A protein and the small-molecule ligand that binds it are described below.
Small molecule (SMILES): CC(=O)N[C@H](C(=O)N[C@@H](Cc1ccc(OP(=O)(O)O)cc1)C(=O)N[C@@H](CCC(=O)O)C(=O)N[C@H](C(=O)N[C@@H](CC(C)C)C(N)=O)[C@@H](C)O)[C@@H](C)O

Sequence of chain 1.A:
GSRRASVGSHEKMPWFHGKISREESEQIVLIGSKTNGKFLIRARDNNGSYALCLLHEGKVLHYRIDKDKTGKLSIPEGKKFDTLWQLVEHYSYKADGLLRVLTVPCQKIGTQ

Binding-site contacts:
Ligand atom CA contacts residue GLY97 of chain 1.A at 3.3 Å.
Ligand atom N contacts residue HIS62 of chain 1.A at 2.5 Å (h-bond).
Ligand atom CD1 contacts residue TYR63 of chain 1.A at 3.1 Å (hydrophobic).
Ligand atom CG contacts residue LEU61 of chain 1.A at 3.2 Å (hydrophobic).
Ligand atom C contacts residue GLY97 of chain 1.A at 3.0 Å.
Ligand atom O2P contacts residue ARG22 of chain 1.A at 3.3 Å.
Ligand atom CG contacts residue ARG64 of chain 1.A at 3.5 Å.
Ligand atom O3P contacts residue ARG22 of chain 1.A at 2.5 Å.
Ligand atom O contacts residue HIS62 of chain 1.A at 3.3 Å.
Ligand atom CD2 contacts residue LEU98 of chain 1.A at 2.8 Å (hydrophobic).
Ligand atom N contacts residue GLU77 of chain 1.A at 3.4 Å.
Ligand atom CG contacts residue TYR63 of chain 1.A at 3.4 Å (hydrophobic).
Ligand atom CD2 contacts residue ARG64 of chain 1.A at 3.5 Å.
Ligand atom CD2 contacts residue TYR91 of chain 1.A at 3.3 Å (hydrophobic).
Ligand atom CD2 contacts residue GLY78 of chain 1.A at 3.5 Å.
Ligand atom CG contacts residue LEU98 of chain 1.A at 3.2 Å (hydrophobic).
Ligand atom CD1 contacts residue ILE75 of chain 1.A at 3.2 Å (hydrophobic).
Ligand atom CD1 contacts residue TYR63 of chain 1.A at 3.5 Å (hydrophobic).
Ligand atom CD2 contacts residue GLY97 of chain 1.A at 3.2 Å.
Ligand atom CG2 contacts residue ARG22 of chain 1.A at 3.3 Å.
Ligand atom CB contacts residue TYR63 of chain 1.A at 3.2 Å (hydrophobic).
Ligand atom CA contacts residue HIS62 of chain 1.A at 3.0 Å.
Ligand atom O contacts residue GLU77 of chain 1.A at 2.8 Å (salt-bridge).
Ligand atom C contacts residue HIS62 of chain 1.A at 3.1 Å.
Ligand atom CE1 contacts residue ALA51 of chain 1.A at 3.5 Å (hydrophobic).
Ligand atom N contacts residue TYR63 of chain 1.A at 3.0 Å.
Ligand atom CD1 contacts residue ARG64 of chain 1.A at 3.0 Å.
Ligand atom P contacts residue ARG22 of chain 1.A at 3.4 Å.
Ligand atom CB contacts residue ARG64 of chain 1.A at 3.3 Å.
Ligand atom CA contacts residue TYR63 of chain 1.A at 3.4 Å (hydrophobic).
Ligand atom C contacts residue GLU77 of chain 1.A at 3.4 Å.
Ligand atom N contacts residue GLY97 of chain 1.A at 2.5 Å (h-bond).
Ligand atom C contacts residue TYR63 of chain 1.A at 3.2 Å (hydrophobic).
Ligand atom C contacts residue TYR63 of chain 1.A at 3.0 Å (hydrophobic).
Ligand atom N contacts residue TYR63 of chain 1.A at 3.4 Å.
Ligand atom CA contacts residue HIS62 of chain 1.A at 3.5 Å.
Ligand atom O contacts residue TYR63 of chain 1.A at 2.9 Å.
Ligand atom CD1 contacts residue LEU98 of chain 1.A at 3.3 Å (hydrophobic).
Ligand atom O1P contacts residue ALA51 of chain 1.A at 2.9 Å.
Ligand atom CB contacts residue GLY78 of chain 1.A at 3.1 Å.